Binding-site contacts:
Ligand atom C2 contacts residue ASN512 of chain 1.A at 2.5 Å.
Ligand atom C5 contacts residue ASN512 of chain 1.A at 3.7 Å.
Ligand atom C1 contacts residue ASN512 of chain 1.A at 1.4 Å.
Ligand atom C8 contacts residue ASN512 of chain 1.A at 3.5 Å.
Ligand atom N2 contacts residue ASN512 of chain 1.A at 2.9 Å (h-bond).
Ligand atom C5 contacts residue SER514 of chain 1.A at 3.3 Å.
Ligand atom O7 contacts residue ASN512 of chain 1.A at 4.3 Å.
Ligand atom O5 contacts residue ASN512 of chain 1.A at 2.4 Å (h-bond).
Ligand atom C4 contacts residue SER514 of chain 1.A at 4.4 Å.
Ligand atom C6 contacts residue SER514 of chain 1.A at 4.0 Å.
Ligand atom O4 contacts residue SER514 of chain 1.A at 4.5 Å.
Ligand atom C7 contacts residue ASN512 of chain 1.A at 3.4 Å.
Ligand atom C3 contacts residue ASN512 of chain 1.A at 3.8 Å.
Ligand atom O5 contacts residue SER514 of chain 1.A at 3.6 Å (h-bond).
Ligand atom C1 contacts residue SER514 of chain 1.A at 4.0 Å.
Ligand atom C4 contacts residue ASN512 of chain 1.A at 4.3 Å.

Sequence of chain 1.A:
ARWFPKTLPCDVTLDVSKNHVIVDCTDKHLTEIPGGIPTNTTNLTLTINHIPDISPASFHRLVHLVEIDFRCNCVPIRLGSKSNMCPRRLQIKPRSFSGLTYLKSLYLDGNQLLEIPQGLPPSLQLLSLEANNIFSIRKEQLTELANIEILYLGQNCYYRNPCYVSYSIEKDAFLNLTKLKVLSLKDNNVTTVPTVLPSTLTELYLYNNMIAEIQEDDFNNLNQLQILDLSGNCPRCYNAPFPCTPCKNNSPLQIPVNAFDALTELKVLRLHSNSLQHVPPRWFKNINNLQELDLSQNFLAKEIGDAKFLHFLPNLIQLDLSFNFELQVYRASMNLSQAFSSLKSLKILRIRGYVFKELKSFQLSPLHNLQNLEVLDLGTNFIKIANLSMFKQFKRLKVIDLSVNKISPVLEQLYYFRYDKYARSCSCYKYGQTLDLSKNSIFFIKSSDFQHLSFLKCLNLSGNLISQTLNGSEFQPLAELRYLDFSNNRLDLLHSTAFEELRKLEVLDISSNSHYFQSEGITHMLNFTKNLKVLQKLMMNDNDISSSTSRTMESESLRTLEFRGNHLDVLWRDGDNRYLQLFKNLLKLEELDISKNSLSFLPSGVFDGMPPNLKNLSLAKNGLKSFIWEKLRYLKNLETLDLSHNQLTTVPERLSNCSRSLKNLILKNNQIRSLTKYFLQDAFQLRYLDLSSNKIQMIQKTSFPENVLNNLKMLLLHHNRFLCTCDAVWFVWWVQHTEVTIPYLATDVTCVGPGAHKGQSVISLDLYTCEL

A protein and the small-molecule ligand that binds it are described below.
Small molecule (SMILES): CC(=O)N[C@@H]1[C@@H](O)[C@H](O)[C@@H](CO)O[C@H]1O